Binding-site contacts:
Ligand atom C03 contacts residue ALA53 of chain 1.B at 4.0 Å (hydrophobic).
Ligand atom C11 contacts residue MET124 of chain 1.B at 3.9 Å (hydrophobic).
Ligand atom C03 contacts residue LEU49 of chain 1.B at 4.1 Å (hydrophobic).
Ligand atom N07 contacts residue LEU49 of chain 1.B at 4.3 Å.
Ligand atom N14 contacts residue LEU49 of chain 1.B at 4.4 Å.
Ligand atom C04 contacts residue ALA53 of chain 1.B at 4.0 Å (hydrophobic).
Ligand atom O01 contacts residue LEU90 of chain 1.B at 3.8 Å.
Ligand atom C18 contacts residue LEU90 of chain 1.B at 3.6 Å (hydrophobic).
Ligand atom C11 contacts residue GLY224 of chain 1.B at 4.2 Å.
Ligand atom C02 contacts residue LEU90 of chain 1.B at 4.1 Å (hydrophobic).
Ligand atom C11 contacts residue HIS227 of chain 1.B at 3.4 Å.
Ligand atom O12 contacts residue GLY224 of chain 1.B at 3.9 Å.
Ligand atom C05 contacts residue PHE107 of chain 1.B at 4.1 Å (hydrophobic).
Ligand atom C10 contacts residue HIS227 of chain 1.B at 3.5 Å.
Ligand atom O12 contacts residue LEU228 of chain 1.B at 3.5 Å (h-bond).
Ligand atom C03 contacts residue GLU56 of chain 1.B at 3.7 Å.
Ligand atom N07 contacts residue PHE107 of chain 1.B at 4.2 Å.
Ligand atom C17 contacts residue LEU94 of chain 1.B at 4.0 Å (hydrophobic).
Ligand atom O01 contacts residue ARG97 of chain 1.B at 3.4 Å (salt-bridge).
Ligand atom I16 contacts residue THR50 of chain 1.B at 4.2 Å.
Ligand atom C18 contacts residue LEU94 of chain 1.B at 3.9 Å (hydrophobic).
Ligand atom C17 contacts residue PHE107 of chain 1.B at 4.0 Å (hydrophobic).
Ligand atom C09 contacts residue MET124 of chain 1.B at 3.6 Å (hydrophobic).
Ligand atom O12 contacts residue MET124 of chain 1.B at 4.3 Å.
Ligand atom O12 contacts residue MET46 of chain 1.B at 3.7 Å.
Ligand atom C06 contacts residue PHE107 of chain 1.B at 4.3 Å (hydrophobic).
Ligand atom C09 contacts residue ILE127 of chain 1.B at 4.1 Å (hydrophobic).
Ligand atom C10 contacts residue GLY224 of chain 1.B at 4.4 Å.
Ligand atom C02 contacts residue GLU56 of chain 1.B at 3.5 Å.
Ligand atom O01 contacts residue GLU56 of chain 1.B at 2.6 Å (salt-bridge).
Ligand atom C18 contacts residue PHE107 of chain 1.B at 4.3 Å (hydrophobic).
Ligand atom I16 contacts residue LEU49 of chain 1.B at 3.9 Å.
Ligand atom C08 contacts residue LEU49 of chain 1.B at 4.3 Å (hydrophobic).
Ligand atom C02 contacts residue ARG97 of chain 1.B at 4.4 Å.
Ligand atom C10 contacts residue ILE127 of chain 1.B at 3.8 Å (hydrophobic).
Ligand atom C02 contacts residue PHE107 of chain 1.B at 4.3 Å (hydrophobic).
Ligand atom I16 contacts residue ALA53 of chain 1.B at 3.9 Å.
Ligand atom C04 contacts residue LEU49 of chain 1.B at 3.9 Å (hydrophobic).
Ligand atom C10 contacts residue MET124 of chain 1.B at 3.4 Å (hydrophobic).
Ligand atom O12 contacts residue HIS227 of chain 1.B at 2.5 Å (h-bond).

This protein binds this small molecule.
Small molecule (SMILES): Oc1ccc(-c2nc3ccc(O)cn3c2I)cc1

Sequence of chain 1.B:
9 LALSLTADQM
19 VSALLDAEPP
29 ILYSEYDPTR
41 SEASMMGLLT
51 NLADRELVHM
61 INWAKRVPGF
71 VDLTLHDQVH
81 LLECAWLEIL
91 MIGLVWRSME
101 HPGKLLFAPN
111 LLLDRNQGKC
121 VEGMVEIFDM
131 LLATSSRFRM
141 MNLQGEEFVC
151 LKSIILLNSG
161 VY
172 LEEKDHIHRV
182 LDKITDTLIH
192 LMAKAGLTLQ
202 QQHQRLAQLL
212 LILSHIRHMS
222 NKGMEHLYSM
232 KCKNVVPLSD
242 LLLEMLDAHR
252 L